Binding-site contacts:
Ligand atom C4 contacts residue ARG45 of chain 1.A at 2.9 Å.
Ligand atom C6 contacts residue ASN44 of chain 1.A at 3.6 Å.
Ligand atom C9 contacts residue ASN44 of chain 1.A at 3.5 Å.
Ligand atom C5 contacts residue ARG45 of chain 1.A at 3.1 Å.
Ligand atom C7 contacts residue ASN44 of chain 1.A at 3.3 Å.
Ligand atom C1 contacts residue THR51 of chain 1.A at 4.5 Å.
Ligand atom C6 contacts residue ARG45 of chain 1.A at 3.8 Å.
Ligand atom C5 contacts residue ASN44 of chain 1.A at 3.6 Å.
Ligand atom C5 contacts residue THR43 of chain 1.A at 4.0 Å.
Ligand atom C8 contacts residue ARG45 of chain 1.A at 2.9 Å.
Ligand atom O10 contacts residue ASN44 of chain 1.A at 2.7 Å (h-bond).
Ligand atom C2 contacts residue ARG45 of chain 1.A at 3.1 Å.
Ligand atom C2 contacts residue ARG68 of chain 1.A at 3.7 Å.
Ligand atom C3 contacts residue ARG45 of chain 1.A at 3.1 Å.
Ligand atom C3 contacts residue ARG68 of chain 1.A at 4.0 Å.
Ligand atom C7 contacts residue THR43 of chain 1.A at 4.0 Å.
Ligand atom C2 contacts residue THR43 of chain 1.A at 4.3 Å.
Ligand atom C7 contacts residue ARG45 of chain 1.A at 3.1 Å.
Ligand atom C8 contacts residue ASN44 of chain 1.A at 3.7 Å.
Ligand atom C4 contacts residue ASN44 of chain 1.A at 4.3 Å.
Ligand atom C9 contacts residue ARG45 of chain 1.A at 3.8 Å.
Ligand atom C1 contacts residue ARG45 of chain 1.A at 4.3 Å.
Ligand atom O10 contacts residue ARG45 of chain 1.A at 4.5 Å.
Ligand atom C1 contacts residue ASN44 of chain 1.A at 4.3 Å.
Ligand atom C6 contacts residue THR43 of chain 1.A at 3.1 Å.
Ligand atom C1 contacts residue THR43 of chain 1.A at 2.9 Å.

The protein below binds the small molecule below.
Small molecule (SMILES): O=C/C=C/c1ccccc1

Sequence of chain 1.A:
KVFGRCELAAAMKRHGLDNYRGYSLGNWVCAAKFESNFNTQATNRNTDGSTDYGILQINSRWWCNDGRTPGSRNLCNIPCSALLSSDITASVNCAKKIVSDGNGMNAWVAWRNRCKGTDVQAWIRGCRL